Sequence of chain 1.D:
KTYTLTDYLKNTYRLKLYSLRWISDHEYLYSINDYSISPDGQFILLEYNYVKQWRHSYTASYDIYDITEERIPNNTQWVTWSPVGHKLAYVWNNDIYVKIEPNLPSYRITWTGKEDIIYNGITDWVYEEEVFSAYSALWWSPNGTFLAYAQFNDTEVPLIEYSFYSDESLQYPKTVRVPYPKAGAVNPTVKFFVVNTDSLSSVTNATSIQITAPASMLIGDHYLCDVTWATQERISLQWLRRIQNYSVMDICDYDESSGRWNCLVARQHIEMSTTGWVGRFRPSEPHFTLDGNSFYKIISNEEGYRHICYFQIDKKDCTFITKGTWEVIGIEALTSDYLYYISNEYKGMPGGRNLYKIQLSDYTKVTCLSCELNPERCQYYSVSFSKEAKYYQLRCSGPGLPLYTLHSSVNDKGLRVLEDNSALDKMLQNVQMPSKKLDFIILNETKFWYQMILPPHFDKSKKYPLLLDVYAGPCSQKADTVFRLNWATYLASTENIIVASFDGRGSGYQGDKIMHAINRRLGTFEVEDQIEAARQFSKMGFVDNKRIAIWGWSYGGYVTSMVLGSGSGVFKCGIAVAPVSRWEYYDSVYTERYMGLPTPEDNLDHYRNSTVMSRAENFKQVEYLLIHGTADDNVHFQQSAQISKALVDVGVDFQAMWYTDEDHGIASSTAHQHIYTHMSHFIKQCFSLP

The small molecule below binds the protein below.
Small molecule (SMILES): CC(=O)N[C@@H]1[C@@H](O)[C@H](O)[C@@H](CO)O[C@H]1O

Binding-site contacts:
Ligand atom C3 contacts residue THR195 of chain 1.D at 4.1 Å.
Ligand atom C2 contacts residue ASP248 of chain 1.D at 4.1 Å.
Ligand atom C3 contacts residue ASN193 of chain 1.D at 3.8 Å.
Ligand atom C7 contacts residue THR195 of chain 1.D at 4.1 Å.
Ligand atom C8 contacts residue GLY194 of chain 1.D at 3.4 Å.
Ligand atom C8 contacts residue ASN193 of chain 1.D at 3.4 Å.
Ligand atom C8 contacts residue THR195 of chain 1.D at 4.0 Å.
Ligand atom O7 contacts residue ASN193 of chain 1.D at 4.2 Å.
Ligand atom O5 contacts residue THR195 of chain 1.D at 4.4 Å.
Ligand atom O3 contacts residue ASP248 of chain 1.D at 4.1 Å.
Ligand atom C1 contacts residue THR195 of chain 1.D at 3.2 Å.
Ligand atom C5 contacts residue ASN193 of chain 1.D at 3.7 Å.
Ligand atom C2 contacts residue ASN193 of chain 1.D at 2.5 Å.
Ligand atom C4 contacts residue ASN193 of chain 1.D at 4.3 Å.
Ligand atom N2 contacts residue THR195 of chain 1.D at 3.2 Å (h-bond).
Ligand atom C2 contacts residue THR195 of chain 1.D at 3.6 Å.
Ligand atom C7 contacts residue ASP248 of chain 1.D at 3.2 Å.
Ligand atom O6 contacts residue GLN282 of chain 1.D at 3.5 Å.
Ligand atom C8 contacts residue ASP248 of chain 1.D at 3.6 Å.
Ligand atom C1 contacts residue ASN193 of chain 1.D at 1.4 Å.
Ligand atom C7 contacts residue ASN193 of chain 1.D at 3.3 Å.
Ligand atom C3 contacts residue ASP248 of chain 1.D at 4.2 Å.
Ligand atom N2 contacts residue ASP248 of chain 1.D at 2.8 Å (salt-bridge).
Ligand atom O5 contacts residue ASN193 of chain 1.D at 2.4 Å (h-bond).
Ligand atom N2 contacts residue ASN193 of chain 1.D at 2.9 Å (h-bond).
Ligand atom O7 contacts residue ASP248 of chain 1.D at 3.8 Å.